A small-molecule ligand and the protein it binds are described below.
Small molecule (SMILES): NC(=O)CC[C@H](NC(=O)[C@H](Cc1ccccc1)NC(=O)[C@H](Cc1ccccc1)NC(=O)[C@H](CC(N)=O)NC(=O)CNC(=O)[C@@H]1CCCN1)C(=O)N[C@@H](CC(N)=O)C(=O)N[C@@H](CCCN=C(N)N)C(=O)N1CCC[C@H]1C=O

Sequence of chain 1.B:
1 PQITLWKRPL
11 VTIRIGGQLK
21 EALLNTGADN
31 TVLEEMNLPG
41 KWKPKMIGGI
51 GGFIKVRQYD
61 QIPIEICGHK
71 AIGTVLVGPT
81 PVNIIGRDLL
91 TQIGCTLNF

Binding-site contacts:
Ligand atom OE1 contacts residue ASN30 of chain 1.B at 2.8 Å (h-bond).
Ligand atom CA contacts residue ASN30 of chain 1.B at 3.3 Å.
Ligand atom O contacts residue ASP29 of chain 1.A at 2.8 Å (salt-bridge).
Ligand atom N contacts residue GLY48 of chain 1.A at 2.9 Å (h-bond).
Ligand atom CG contacts residue ASP29 of chain 1.B at 3.4 Å.
Ligand atom NH1 contacts residue EDO1 of chain 1.J at 3.3 Å (h-bond).
Ligand atom O contacts residue GLY27 of chain 1.A at 3.5 Å (h-bond).
Ligand atom CD2 contacts residue GLY27 of chain 1.A at 3.3 Å.
Ligand atom CA contacts residue GLY48 of chain 1.B at 3.3 Å.
Ligand atom O contacts residue ASP29 of chain 1.B at 3.1 Å (salt-bridge).
Ligand atom CA contacts residue ASP29 of chain 1.A at 3.5 Å.
Ligand atom CA contacts residue ARG8 of chain 1.B at 3.5 Å.
Ligand atom CB contacts residue ASP29 of chain 1.B at 3.5 Å.
Ligand atom OE1 contacts residue ASP29 of chain 1.B at 3.1 Å (salt-bridge).
Ligand atom O contacts residue ALA28 of chain 1.B at 3.4 Å.
Ligand atom CA contacts residue GLY27 of chain 1.B at 3.5 Å.
Ligand atom CA contacts residue MET46 of chain 1.B at 3.3 Å (hydrophobic).
Ligand atom CB contacts residue GLY27 of chain 1.A at 3.4 Å.
Ligand atom N contacts residue ASP29 of chain 1.B at 2.8 Å (salt-bridge).
Ligand atom CB contacts residue ASN25 of chain 1.B at 3.5 Å.
Ligand atom O contacts residue GLY27 of chain 1.B at 3.4 Å (h-bond).
Ligand atom O contacts residue ASN25 of chain 1.B at 2.8 Å (h-bond).
Ligand atom N contacts residue GLY48 of chain 1.B at 3.0 Å (h-bond).
Ligand atom ND2 contacts residue ARG8 of chain 1.A at 3.1 Å (salt-bridge).
Ligand atom O contacts residue GLY48 of chain 1.B at 3.4 Å (h-bond).
Ligand atom N contacts residue GLY48 of chain 1.A at 3.0 Å (h-bond).
Ligand atom O contacts residue ALA28 of chain 1.A at 3.3 Å.
Ligand atom NH1 contacts residue ARG8 of chain 1.A at 3.4 Å (salt-bridge).
Ligand atom NE2 contacts residue ASN30 of chain 1.B at 2.9 Å (h-bond).
Ligand atom O contacts residue GLY49 of chain 1.B at 3.4 Å.
Ligand atom OE1 contacts residue ALA28 of chain 1.B at 3.4 Å.
Ligand atom O contacts residue ARG8 of chain 1.B at 2.9 Å (salt-bridge).
Ligand atom CD2 contacts residue LEU23 of chain 1.B at 3.5 Å (hydrophobic).
Ligand atom N contacts residue GLY27 of chain 1.A at 2.7 Å (h-bond).
Ligand atom CD1 contacts residue GLY27 of chain 1.B at 3.5 Å.
Ligand atom NE2 contacts residue ILE47 of chain 1.B at 3.5 Å.
Ligand atom N contacts residue GLY27 of chain 1.B at 3.0 Å (h-bond).
Ligand atom CA contacts residue ASP29 of chain 1.B at 3.4 Å.
Ligand atom O contacts residue GLY49 of chain 1.A at 3.4 Å.
Ligand atom NH2 contacts residue EDO1 of chain 1.J at 3.0 Å (h-bond).

Sequence of chain 1.A:
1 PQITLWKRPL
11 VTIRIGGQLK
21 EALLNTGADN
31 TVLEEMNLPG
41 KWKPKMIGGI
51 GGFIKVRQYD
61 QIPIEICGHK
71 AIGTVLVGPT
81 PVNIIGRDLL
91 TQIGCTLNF